The protein below binds the small molecule below.
Small molecule (SMILES): CC(=O)N[C@@H]1[C@@H](O)[C@H](O)[C@@H](CO)O[C@H]1O

Binding-site contacts:
Ligand atom C7 contacts residue GLY284 of chain 1.A at 4.0 Å.
Ligand atom O5 contacts residue ASN268 of chain 1.A at 2.3 Å (h-bond).
Ligand atom O6 contacts residue ASN268 of chain 1.A at 4.3 Å.
Ligand atom C7 contacts residue ASN268 of chain 1.A at 3.2 Å.
Ligand atom C8 contacts residue LEU283 of chain 1.A at 3.2 Å (hydrophobic).
Ligand atom C8 contacts residue CYS282 of chain 1.A at 4.2 Å (hydrophobic).
Ligand atom C2 contacts residue ASN268 of chain 1.A at 2.4 Å.
Ligand atom C8 contacts residue ARG312 of chain 1.A at 3.4 Å.
Ligand atom C4 contacts residue ASN268 of chain 1.A at 4.2 Å.
Ligand atom C8 contacts residue ASN268 of chain 1.A at 4.4 Å.
Ligand atom C6 contacts residue ASN268 of chain 1.A at 4.4 Å.
Ligand atom C8 contacts residue GLY284 of chain 1.A at 3.7 Å.
Ligand atom O7 contacts residue ASN268 of chain 1.A at 3.1 Å (h-bond).
Ligand atom O7 contacts residue GLY284 of chain 1.A at 4.1 Å.
Ligand atom N2 contacts residue ASN268 of chain 1.A at 2.9 Å (h-bond).
Ligand atom C1 contacts residue ASN268 of chain 1.A at 1.4 Å.
Ligand atom C7 contacts residue LEU283 of chain 1.A at 4.4 Å (hydrophobic).
Ligand atom C3 contacts residue ASN268 of chain 1.A at 3.8 Å.
Ligand atom C5 contacts residue ASN268 of chain 1.A at 3.6 Å.

Sequence of chain 1.A:
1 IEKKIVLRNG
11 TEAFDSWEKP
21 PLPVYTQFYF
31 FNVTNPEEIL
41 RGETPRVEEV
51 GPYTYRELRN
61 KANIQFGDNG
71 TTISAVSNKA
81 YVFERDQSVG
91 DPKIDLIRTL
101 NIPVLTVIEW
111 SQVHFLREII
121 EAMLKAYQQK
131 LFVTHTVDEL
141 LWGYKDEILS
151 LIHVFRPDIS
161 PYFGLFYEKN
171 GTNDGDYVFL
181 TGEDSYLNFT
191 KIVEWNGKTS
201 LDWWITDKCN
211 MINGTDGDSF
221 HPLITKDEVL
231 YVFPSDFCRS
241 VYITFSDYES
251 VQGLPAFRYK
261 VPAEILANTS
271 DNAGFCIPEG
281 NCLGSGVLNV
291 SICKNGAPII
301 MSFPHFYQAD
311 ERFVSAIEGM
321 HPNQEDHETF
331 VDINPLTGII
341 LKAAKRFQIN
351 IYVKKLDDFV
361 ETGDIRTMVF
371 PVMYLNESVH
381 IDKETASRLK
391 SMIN